Binding-site contacts:
Ligand atom O1P contacts residue SER138 of chain 1.A at 2.7 Å (h-bond).
Ligand atom P1 contacts residue SER138 of chain 1.A at 3.6 Å.
Ligand atom O6P contacts residue THR51 of chain 1.A at 2.6 Å (h-bond).
Ligand atom O5' contacts residue GLY50 of chain 1.A at 3.5 Å (h-bond).
Ligand atom O5P contacts residue THR52 of chain 1.A at 2.6 Å (h-bond).
Ligand atom N6 contacts residue MET232 of chain 1.A at 3.6 Å (h-bond).
Ligand atom O6P contacts residue SER49 of chain 1.A at 3.2 Å (h-bond).
Ligand atom O6P contacts residue LYS48 of chain 1.A at 3.3 Å (salt-bridge).
Ligand atom O2' contacts residue GLY259 of chain 1.A at 3.6 Å.
Ligand atom O4P contacts residue LYS48 of chain 1.A at 2.7 Å (salt-bridge).
Ligand atom N6 contacts residue SER228 of chain 1.A at 3.5 Å.
Ligand atom O4P contacts residue PHE255 of chain 1.A at 3.6 Å.
Ligand atom N3 contacts residue TYR193 of chain 1.A at 2.7 Å (h-bond).
Ligand atom O3P contacts residue ARG130 of chain 1.A at 2.9 Å (salt-bridge).
Ligand atom O1P contacts residue ARG257 of chain 1.A at 3.0 Å (salt-bridge).
Ligand atom N6 contacts residue THR227 of chain 1.A at 2.9 Å (h-bond).
Ligand atom N6 contacts residue PHE229 of chain 1.A at 3.4 Å (h-bond).
Ligand atom O2' contacts residue ARG257 of chain 1.A at 3.4 Å (salt-bridge).
Ligand atom O6P contacts residue GLY50 of chain 1.A at 3.2 Å (h-bond).
Ligand atom O5' contacts residue LYS48 of chain 1.A at 3.5 Å.
Ligand atom P1 contacts residue ARG257 of chain 1.A at 3.7 Å.
Ligand atom C6 contacts residue TRP53 of chain 1.A at 3.5 Å (hydrophobic).
Ligand atom N7 contacts residue MET256 of chain 1.A at 3.7 Å.
Ligand atom O3' contacts residue SER138 of chain 1.A at 3.6 Å (h-bond).
Ligand atom C2 contacts residue TYR193 of chain 1.A at 3.3 Å (hydrophobic).
Ligand atom C8 contacts residue MET256 of chain 1.A at 3.4 Å (hydrophobic).
Ligand atom N6 contacts residue TRP53 of chain 1.A at 3.3 Å.
Ligand atom O2P contacts residue LYS258 of chain 1.A at 2.8 Å (salt-bridge).
Ligand atom O2P contacts residue ARG257 of chain 1.A at 3.4 Å.
Ligand atom P2 contacts residue THR51 of chain 1.A at 3.6 Å.
Ligand atom O2' contacts residue PHE229 of chain 1.A at 3.3 Å.
Ligand atom N1 contacts residue TRP53 of chain 1.A at 3.5 Å.
Ligand atom O3P contacts residue ARG257 of chain 1.A at 3.2 Å (salt-bridge).
Ligand atom O3' contacts residue ARG130 of chain 1.A at 3.2 Å (salt-bridge).
Ligand atom N1 contacts residue PHE229 of chain 1.A at 3.7 Å.
Ligand atom N3 contacts residue GLY259 of chain 1.A at 3.5 Å.
Ligand atom C2 contacts residue TRP53 of chain 1.A at 3.5 Å (hydrophobic).
Ligand atom O5P contacts residue THR51 of chain 1.A at 3.5 Å (h-bond).
Ligand atom C5' contacts residue LYS48 of chain 1.A at 3.7 Å.
Ligand atom O2P contacts residue GLY259 of chain 1.A at 2.8 Å (h-bond).

A small-molecule ligand and the protein it binds are described below.
Small molecule (SMILES): Nc1ncnc2c1ncn2[C@@H]1O[C@H](COP(=O)(O)O)[C@@H](OP(=O)(O)O)[C@H]1O

Sequence of chain 1.A:
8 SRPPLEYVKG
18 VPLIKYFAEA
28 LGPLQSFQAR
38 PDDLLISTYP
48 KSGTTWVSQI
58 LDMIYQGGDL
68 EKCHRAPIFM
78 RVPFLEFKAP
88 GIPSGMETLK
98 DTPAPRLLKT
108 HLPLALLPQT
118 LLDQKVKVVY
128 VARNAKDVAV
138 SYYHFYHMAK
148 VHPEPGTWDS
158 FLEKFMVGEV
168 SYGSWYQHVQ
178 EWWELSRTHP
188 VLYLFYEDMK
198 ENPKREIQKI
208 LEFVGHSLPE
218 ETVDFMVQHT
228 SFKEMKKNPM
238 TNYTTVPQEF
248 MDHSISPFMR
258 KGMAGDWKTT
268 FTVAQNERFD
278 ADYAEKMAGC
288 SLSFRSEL